Sequence of chain 1.A:
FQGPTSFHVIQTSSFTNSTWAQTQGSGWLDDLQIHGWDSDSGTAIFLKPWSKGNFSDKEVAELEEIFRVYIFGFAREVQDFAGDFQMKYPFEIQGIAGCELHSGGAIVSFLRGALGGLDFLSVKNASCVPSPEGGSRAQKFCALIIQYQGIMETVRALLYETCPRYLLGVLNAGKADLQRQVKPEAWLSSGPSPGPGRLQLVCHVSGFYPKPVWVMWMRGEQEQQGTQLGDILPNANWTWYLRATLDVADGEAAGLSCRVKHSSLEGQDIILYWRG

Binding-site contacts:
Ligand atom N2 contacts residue ASN127 of chain 2.A at 2.9 Å (h-bond).
Ligand atom C7 contacts residue ASN127 of chain 2.A at 3.3 Å.
Ligand atom C7 contacts residue ARG158 of chain 1.A at 4.1 Å.
Ligand atom C8 contacts residue ALA128 of chain 1.A at 3.8 Å (hydrophobic).
Ligand atom C4 contacts residue ASN127 of chain 2.A at 4.2 Å.
Ligand atom C1 contacts residue ASN127 of chain 2.A at 1.4 Å.
Ligand atom O7 contacts residue ASN127 of chain 2.A at 3.3 Å (h-bond).
Ligand atom C2 contacts residue ASN127 of chain 2.A at 2.4 Å.
Ligand atom O4 contacts residue SO41 of chain 1.J at 3.1 Å (h-bond).
Ligand atom O6 contacts residue ASN127 of chain 2.A at 2.9 Å (h-bond).
Ligand atom O7 contacts residue GLU155 of chain 1.A at 4.5 Å.
Ligand atom C3 contacts residue ASN127 of chain 2.A at 3.7 Å.
Ligand atom C7 contacts residue ALA128 of chain 1.A at 4.3 Å (hydrophobic).
Ligand atom O7 contacts residue ALA128 of chain 1.A at 3.8 Å.
Ligand atom C4 contacts residue SO41 of chain 1.J at 4.3 Å.
Ligand atom C5 contacts residue ASN127 of chain 2.A at 3.6 Å.
Ligand atom O7 contacts residue ARG158 of chain 1.A at 3.4 Å.
Ligand atom C6 contacts residue ASN127 of chain 2.A at 3.4 Å.
Ligand atom C8 contacts residue ASN127 of chain 1.A at 3.6 Å.
Ligand atom O5 contacts residue ASN127 of chain 2.A at 2.4 Å (h-bond).

A protein and the small-molecule ligand that binds it are described below.
Small molecule (SMILES): CC(=O)N[C@@H]1[C@@H](O)[C@H](O)[C@@H](CO)O[C@H]1O

Sequence of chain 2.A:
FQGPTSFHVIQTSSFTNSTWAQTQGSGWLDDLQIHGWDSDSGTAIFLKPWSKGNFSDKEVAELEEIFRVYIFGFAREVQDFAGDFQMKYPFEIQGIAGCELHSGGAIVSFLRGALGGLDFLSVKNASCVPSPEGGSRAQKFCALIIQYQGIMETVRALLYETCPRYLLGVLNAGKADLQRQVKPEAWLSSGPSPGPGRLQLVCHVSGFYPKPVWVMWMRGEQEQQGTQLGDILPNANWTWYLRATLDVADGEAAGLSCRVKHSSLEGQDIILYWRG